Sequence of chain 1.D:
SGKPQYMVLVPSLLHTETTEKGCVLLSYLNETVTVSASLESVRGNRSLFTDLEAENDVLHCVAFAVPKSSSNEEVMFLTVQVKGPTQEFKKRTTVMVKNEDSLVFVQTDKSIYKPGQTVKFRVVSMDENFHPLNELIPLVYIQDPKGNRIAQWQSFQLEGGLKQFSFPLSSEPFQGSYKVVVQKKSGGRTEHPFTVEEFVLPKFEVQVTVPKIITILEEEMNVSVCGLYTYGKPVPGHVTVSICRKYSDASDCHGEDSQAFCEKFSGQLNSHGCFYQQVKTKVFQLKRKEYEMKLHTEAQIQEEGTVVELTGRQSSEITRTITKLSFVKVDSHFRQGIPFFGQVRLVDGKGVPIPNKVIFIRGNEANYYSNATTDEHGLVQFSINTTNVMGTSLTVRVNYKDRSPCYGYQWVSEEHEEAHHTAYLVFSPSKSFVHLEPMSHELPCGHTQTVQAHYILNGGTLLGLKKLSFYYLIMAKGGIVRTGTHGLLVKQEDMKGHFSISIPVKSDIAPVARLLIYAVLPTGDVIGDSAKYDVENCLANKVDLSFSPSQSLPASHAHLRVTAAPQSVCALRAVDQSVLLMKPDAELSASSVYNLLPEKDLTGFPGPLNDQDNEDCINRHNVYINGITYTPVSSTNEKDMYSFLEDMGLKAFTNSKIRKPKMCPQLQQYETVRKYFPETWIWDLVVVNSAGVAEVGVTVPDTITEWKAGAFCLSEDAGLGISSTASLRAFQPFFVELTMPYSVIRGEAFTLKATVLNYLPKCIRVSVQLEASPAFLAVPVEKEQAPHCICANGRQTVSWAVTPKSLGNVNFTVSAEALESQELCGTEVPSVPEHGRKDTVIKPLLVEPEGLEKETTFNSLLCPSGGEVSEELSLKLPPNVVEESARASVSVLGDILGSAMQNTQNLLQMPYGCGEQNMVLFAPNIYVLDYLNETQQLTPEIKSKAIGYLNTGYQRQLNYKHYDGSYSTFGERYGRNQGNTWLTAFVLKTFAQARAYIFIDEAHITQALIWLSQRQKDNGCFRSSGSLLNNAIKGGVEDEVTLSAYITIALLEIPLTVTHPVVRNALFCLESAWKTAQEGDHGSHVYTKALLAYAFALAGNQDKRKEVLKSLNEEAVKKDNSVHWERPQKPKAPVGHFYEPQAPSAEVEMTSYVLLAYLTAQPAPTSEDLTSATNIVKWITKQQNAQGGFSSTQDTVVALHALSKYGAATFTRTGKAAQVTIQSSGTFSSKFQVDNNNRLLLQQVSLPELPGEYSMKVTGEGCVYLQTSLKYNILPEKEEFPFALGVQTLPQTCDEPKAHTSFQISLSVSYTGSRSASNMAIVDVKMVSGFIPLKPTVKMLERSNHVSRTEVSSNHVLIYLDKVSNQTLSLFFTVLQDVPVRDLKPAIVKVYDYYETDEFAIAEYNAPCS

This protein binds this small molecule.
Small molecule (SMILES): CC(=O)N[C@@H]1[C@@H](O)[C@H](O)[C@@H](CO)O[C@H]1O

Binding-site contacts:
Ligand atom O5 contacts residue GLU992 of chain 1.D at 3.6 Å.
Ligand atom C1 contacts residue GLU992 of chain 1.D at 4.2 Å.
Ligand atom O6 contacts residue GLY1265 of chain 1.D at 2.8 Å (h-bond).
Ligand atom C3 contacts residue ASN991 of chain 1.D at 3.9 Å.
Ligand atom C4 contacts residue ASN991 of chain 1.D at 4.2 Å.
Ligand atom C5 contacts residue GLU992 of chain 1.D at 4.2 Å.
Ligand atom O6 contacts residue ALA1266 of chain 1.D at 4.0 Å.
Ligand atom C6 contacts residue GLY1265 of chain 1.D at 3.8 Å.
Ligand atom O6 contacts residue GLU992 of chain 1.D at 3.3 Å (salt-bridge).
Ligand atom C6 contacts residue GLU992 of chain 1.D at 3.2 Å.
Ligand atom C2 contacts residue ASN991 of chain 1.D at 2.5 Å.
Ligand atom N2 contacts residue ASN991 of chain 1.D at 3.0 Å (h-bond).
Ligand atom C5 contacts residue ASN991 of chain 1.D at 3.7 Å.
Ligand atom C1 contacts residue ASN991 of chain 1.D at 1.4 Å.
Ligand atom C7 contacts residue ASN991 of chain 1.D at 4.3 Å.
Ligand atom C6 contacts residue ALA1266 of chain 1.D at 4.3 Å (hydrophobic).
Ligand atom O5 contacts residue ASN991 of chain 1.D at 2.4 Å (h-bond).